A small-molecule ligand and the protein it binds are described below.
Small molecule (SMILES): CC(=O)N[C@@H]1[C@@H](O)[C@H](O)[C@@H](CO)O[C@H]1O

Sequence of chain 1.A:
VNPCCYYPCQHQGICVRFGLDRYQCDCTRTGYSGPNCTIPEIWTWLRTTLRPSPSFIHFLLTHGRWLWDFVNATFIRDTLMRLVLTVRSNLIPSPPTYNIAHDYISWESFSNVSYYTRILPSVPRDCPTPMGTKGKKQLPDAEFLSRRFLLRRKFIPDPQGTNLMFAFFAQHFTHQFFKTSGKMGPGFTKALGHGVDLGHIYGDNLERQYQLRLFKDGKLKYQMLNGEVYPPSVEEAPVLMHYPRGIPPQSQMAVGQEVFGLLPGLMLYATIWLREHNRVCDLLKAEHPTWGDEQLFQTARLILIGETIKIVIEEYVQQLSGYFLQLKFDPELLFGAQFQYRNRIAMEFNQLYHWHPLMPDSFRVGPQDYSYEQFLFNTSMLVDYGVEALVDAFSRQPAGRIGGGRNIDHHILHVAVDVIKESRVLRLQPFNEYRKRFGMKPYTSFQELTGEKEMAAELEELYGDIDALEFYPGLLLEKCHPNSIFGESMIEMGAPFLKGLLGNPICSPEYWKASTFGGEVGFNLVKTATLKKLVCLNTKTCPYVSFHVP

Binding-site contacts:
Ligand atom C3 contacts residue ASN44 of chain 1.A at 3.8 Å.
Ligand atom C5 contacts residue TYR31 of chain 1.A at 3.6 Å (hydrophobic).
Ligand atom C6 contacts residue PRO16 of chain 1.A at 4.0 Å (hydrophobic).
Ligand atom C2 contacts residue ASN44 of chain 1.A at 2.4 Å.
Ligand atom C5 contacts residue PRO16 of chain 1.A at 4.3 Å (hydrophobic).
Ligand atom C6 contacts residue TYR14 of chain 1.A at 4.3 Å (hydrophobic).
Ligand atom N2 contacts residue ASN44 of chain 1.A at 2.9 Å (h-bond).
Ligand atom O5 contacts residue PRO16 of chain 1.A at 3.9 Å.
Ligand atom O5 contacts residue ASN44 of chain 1.A at 2.4 Å (h-bond).
Ligand atom C8 contacts residue PRO43 of chain 1.A at 3.8 Å (hydrophobic).
Ligand atom C7 contacts residue ASN44 of chain 1.A at 3.2 Å.
Ligand atom C8 contacts residue ASN44 of chain 1.A at 4.4 Å.
Ligand atom O6 contacts residue TYR14 of chain 1.A at 4.4 Å.
Ligand atom C5 contacts residue ASN44 of chain 1.A at 3.7 Å.
Ligand atom O7 contacts residue ASN44 of chain 1.A at 3.1 Å (h-bond).
Ligand atom C1 contacts residue TYR31 of chain 1.A at 3.4 Å (hydrophobic).
Ligand atom O5 contacts residue TYR31 of chain 1.A at 3.5 Å (h-bond).
Ligand atom C4 contacts residue ASN44 of chain 1.A at 4.2 Å.
Ligand atom C1 contacts residue ASN44 of chain 1.A at 1.5 Å.
Ligand atom C6 contacts residue TYR31 of chain 1.A at 4.5 Å (hydrophobic).
Ligand atom O6 contacts residue PRO16 of chain 1.A at 4.2 Å.